Sequence of chain 1.B:
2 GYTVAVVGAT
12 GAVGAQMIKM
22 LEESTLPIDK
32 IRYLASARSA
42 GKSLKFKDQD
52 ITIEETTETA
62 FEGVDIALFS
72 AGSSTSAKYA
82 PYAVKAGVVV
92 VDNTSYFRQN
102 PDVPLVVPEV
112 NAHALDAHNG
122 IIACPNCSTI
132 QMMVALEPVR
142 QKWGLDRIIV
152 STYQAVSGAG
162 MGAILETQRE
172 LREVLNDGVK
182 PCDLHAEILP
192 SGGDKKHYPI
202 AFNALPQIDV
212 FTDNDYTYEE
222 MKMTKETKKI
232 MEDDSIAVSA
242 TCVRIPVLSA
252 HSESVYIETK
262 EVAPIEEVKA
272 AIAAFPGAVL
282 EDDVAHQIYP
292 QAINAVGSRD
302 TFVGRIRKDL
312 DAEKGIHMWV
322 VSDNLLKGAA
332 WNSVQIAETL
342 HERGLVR

Binding-site contacts:
Ligand atom CG contacts residue NAP1 of chain 1.G at 3.5 Å.
Ligand atom N contacts residue GLU220 of chain 1.B at 3.1 Å (salt-bridge).
Ligand atom OD2 contacts residue NAP1 of chain 1.G at 3.0 Å.
Ligand atom CB contacts residue NAP1 of chain 1.G at 3.5 Å.
Ligand atom O contacts residue ILE209 of chain 1.B at 3.2 Å.
Ligand atom C contacts residue ILE209 of chain 1.B at 4.1 Å (hydrophobic).
Ligand atom OXT contacts residue ALA160 of chain 1.B at 4.4 Å.
Ligand atom O contacts residue GLN155 of chain 1.B at 4.2 Å.
Ligand atom CB contacts residue CYS128 of chain 1.B at 2.6 Å (hydrophobic).
Ligand atom C contacts residue ARG245 of chain 1.B at 3.6 Å.
Ligand atom O contacts residue GLY159 of chain 1.B at 3.9 Å.
Ligand atom C contacts residue GLU220 of chain 1.B at 3.8 Å.
Ligand atom CG contacts residue CYS128 of chain 1.B at 1.6 Å (hydrophobic).
Ligand atom OXT contacts residue GLN155 of chain 1.B at 3.2 Å (h-bond).
Ligand atom CA contacts residue GLU220 of chain 1.B at 4.0 Å.
Ligand atom OXT contacts residue ILE209 of chain 1.B at 4.4 Å.
Ligand atom CG contacts residue ASN127 of chain 1.B at 3.7 Å.
Ligand atom CB contacts residue HIS252 of chain 1.B at 4.2 Å.
Ligand atom CG contacts residue SER129 of chain 1.B at 4.3 Å.
Ligand atom C contacts residue CYS128 of chain 1.B at 4.3 Å (hydrophobic).
Ligand atom OXT contacts residue CYS128 of chain 1.B at 4.0 Å.
Ligand atom CG contacts residue GLU220 of chain 1.B at 4.5 Å.
Ligand atom O contacts residue GLU220 of chain 1.B at 4.0 Å.
Ligand atom OD2 contacts residue CYS128 of chain 1.B at 2.6 Å (h-bond).
Ligand atom OXT contacts residue HIS252 of chain 1.B at 3.2 Å (h-bond).
Ligand atom N contacts residue ASN127 of chain 1.B at 3.2 Å (h-bond).
Ligand atom CA contacts residue ASN127 of chain 1.B at 4.5 Å.
Ligand atom C contacts residue ALA160 of chain 1.B at 4.5 Å (hydrophobic).
Ligand atom OXT contacts residue GLY159 of chain 1.B at 3.5 Å.
Ligand atom C contacts residue HIS252 of chain 1.B at 4.3 Å.
Ligand atom O contacts residue ARG245 of chain 1.B at 2.9 Å (salt-bridge).
Ligand atom C contacts residue GLN155 of chain 1.B at 3.9 Å.
Ligand atom N contacts residue CYS128 of chain 1.B at 4.0 Å.
Ligand atom CA contacts residue GLY159 of chain 1.B at 3.4 Å.
Ligand atom CB contacts residue GLY159 of chain 1.B at 3.5 Å.
Ligand atom C contacts residue GLY159 of chain 1.B at 3.5 Å.
Ligand atom OXT contacts residue GLU220 of chain 1.B at 4.0 Å.
Ligand atom CA contacts residue CYS128 of chain 1.B at 3.7 Å (hydrophobic).
Ligand atom OXT contacts residue ARG245 of chain 1.B at 3.1 Å (salt-bridge).
Ligand atom OD2 contacts residue ASN127 of chain 1.B at 3.3 Å (h-bond).

This small molecule binds to this protein.
Small molecule (SMILES): N[C@H](CC=O)C(=O)O